Sequence of chain 1.C:
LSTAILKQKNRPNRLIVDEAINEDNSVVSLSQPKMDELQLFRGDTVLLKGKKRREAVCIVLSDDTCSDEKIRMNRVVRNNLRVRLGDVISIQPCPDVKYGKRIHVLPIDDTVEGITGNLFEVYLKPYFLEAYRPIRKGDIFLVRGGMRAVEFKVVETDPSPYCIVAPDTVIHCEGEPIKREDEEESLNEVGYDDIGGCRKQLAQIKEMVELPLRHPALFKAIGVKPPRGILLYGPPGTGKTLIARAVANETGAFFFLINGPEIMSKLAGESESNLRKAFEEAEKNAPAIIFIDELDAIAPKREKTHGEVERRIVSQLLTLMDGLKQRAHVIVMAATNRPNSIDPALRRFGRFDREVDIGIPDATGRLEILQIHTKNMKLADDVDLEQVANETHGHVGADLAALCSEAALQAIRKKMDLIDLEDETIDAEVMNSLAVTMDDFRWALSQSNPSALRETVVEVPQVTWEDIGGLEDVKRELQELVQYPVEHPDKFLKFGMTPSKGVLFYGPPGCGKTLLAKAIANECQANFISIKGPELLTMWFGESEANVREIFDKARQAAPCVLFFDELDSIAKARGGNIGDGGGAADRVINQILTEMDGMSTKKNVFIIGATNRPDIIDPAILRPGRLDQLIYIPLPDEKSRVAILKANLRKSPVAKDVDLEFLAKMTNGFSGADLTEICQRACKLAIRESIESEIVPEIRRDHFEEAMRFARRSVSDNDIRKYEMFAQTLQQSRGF

Sequence of chain 1.B:
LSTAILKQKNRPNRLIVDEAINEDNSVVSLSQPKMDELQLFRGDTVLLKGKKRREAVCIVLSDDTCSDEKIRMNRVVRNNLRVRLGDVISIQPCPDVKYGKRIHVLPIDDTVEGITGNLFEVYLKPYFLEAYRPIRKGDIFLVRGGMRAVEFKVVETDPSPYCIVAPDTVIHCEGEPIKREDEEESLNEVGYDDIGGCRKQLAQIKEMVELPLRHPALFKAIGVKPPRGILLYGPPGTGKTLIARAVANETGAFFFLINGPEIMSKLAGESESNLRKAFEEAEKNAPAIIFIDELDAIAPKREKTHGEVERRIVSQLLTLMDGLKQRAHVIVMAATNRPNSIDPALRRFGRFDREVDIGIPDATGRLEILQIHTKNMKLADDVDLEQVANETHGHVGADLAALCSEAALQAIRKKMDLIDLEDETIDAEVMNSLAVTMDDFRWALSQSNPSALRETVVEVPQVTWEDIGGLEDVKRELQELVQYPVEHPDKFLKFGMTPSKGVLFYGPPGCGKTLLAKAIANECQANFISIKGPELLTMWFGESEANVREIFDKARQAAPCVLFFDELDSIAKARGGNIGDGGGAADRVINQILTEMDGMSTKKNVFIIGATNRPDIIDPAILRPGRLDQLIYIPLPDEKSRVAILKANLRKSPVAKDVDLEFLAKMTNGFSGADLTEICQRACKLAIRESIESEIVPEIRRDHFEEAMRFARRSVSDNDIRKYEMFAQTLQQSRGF

Binding-site contacts:
Ligand atom C8 contacts residue GLY408 of chain 1.C at 3.6 Å.
Ligand atom C2 contacts residue ASP205 of chain 1.C at 3.2 Å.
Ligand atom O1B contacts residue MG1 of chain 1.Q at 2.9 Å.
Ligand atom PG contacts residue MG1 of chain 1.Q at 3.6 Å.
Ligand atom N1 contacts residue GLY207 of chain 1.C at 3.2 Å (h-bond).
Ligand atom O2A contacts residue LYS251 of chain 1.C at 3.5 Å (salt-bridge).
Ligand atom O2A contacts residue GLY250 of chain 1.C at 2.4 Å.
Ligand atom N6 contacts residue GLY207 of chain 1.C at 2.8 Å (h-bond).
Ligand atom C6 contacts residue ILE206 of chain 1.C at 3.5 Å (hydrophobic).
Ligand atom O2B contacts residue LYS251 of chain 1.C at 3.0 Å (salt-bridge).
Ligand atom O2B contacts residue GLY248 of chain 1.C at 3.2 Å.
Ligand atom O1A contacts residue THR252 of chain 1.C at 3.3 Å.
Ligand atom N7 contacts residue GLY408 of chain 1.C at 3.5 Å.
Ligand atom O3B contacts residue LYS251 of chain 1.C at 3.7 Å.
Ligand atom O4' contacts residue ALA409 of chain 1.C at 3.4 Å.
Ligand atom O2B contacts residue THR249 of chain 1.C at 2.8 Å (h-bond).
Ligand atom O2B contacts residue GLY250 of chain 1.C at 2.5 Å (h-bond).
Ligand atom O3B contacts residue PRO247 of chain 1.C at 3.5 Å.
Ligand atom PG contacts residue GLY248 of chain 1.C at 3.6 Å.
Ligand atom C6 contacts residue GLY207 of chain 1.C at 3.4 Å.
Ligand atom O4' contacts residue GLY408 of chain 1.C at 3.7 Å.
Ligand atom O1B contacts residue THR252 of chain 1.C at 3.0 Å (h-bond).
Ligand atom O2G contacts residue ARG359 of chain 1.B at 3.2 Å.
Ligand atom O2G contacts residue PRO247 of chain 1.C at 3.5 Å.
Ligand atom C8 contacts residue GLY248 of chain 1.C at 3.6 Å.
Ligand atom O3G contacts residue MG1 of chain 1.Q at 2.5 Å.
Ligand atom PB contacts residue GLY248 of chain 1.C at 3.6 Å.
Ligand atom C8 contacts residue GLY250 of chain 1.C at 3.7 Å.
Ligand atom S1G contacts residue LYS251 of chain 1.C at 3.5 Å (salt-bridge).
Ligand atom S1G contacts residue ASN348 of chain 1.C at 3.1 Å (h-bond).
Ligand atom O2A contacts residue THR249 of chain 1.C at 3.7 Å.
Ligand atom N7 contacts residue GLY250 of chain 1.C at 3.4 Å (h-bond).
Ligand atom N6 contacts residue ILE206 of chain 1.C at 3.4 Å.
Ligand atom O1A contacts residue LEU253 of chain 1.C at 3.5 Å (h-bond).
Ligand atom O2G contacts residue GLY248 of chain 1.C at 3.5 Å (h-bond).
Ligand atom C5' contacts residue ALA409 of chain 1.C at 3.6 Å (hydrophobic).
Ligand atom N3 contacts residue HIS384 of chain 1.C at 3.7 Å.
Ligand atom O3B contacts residue GLY248 of chain 1.C at 2.5 Å (h-bond).
Ligand atom O1B contacts residue LYS251 of chain 1.C at 3.7 Å.
Ligand atom N7 contacts residue THR249 of chain 1.C at 3.5 Å.

This protein binds this small molecule.
Small molecule (SMILES): Nc1ncnc2c1ncn2[C@@H]1O[C@H](COP(=O)(O)OP(=O)(O)OP(O)(O)=S)[C@@H](O)[C@H]1O